Binding-site contacts:
Ligand atom C6 contacts residue PHE1100 of chain 1.C at 3.3 Å (hydrophobic).
Ligand atom O7 contacts residue ASN1095 of chain 1.C at 3.8 Å.
Ligand atom O5 contacts residue ASN1095 of chain 1.C at 2.4 Å (h-bond).
Ligand atom C6 contacts residue HIS1098 of chain 1.C at 4.3 Å.
Ligand atom N2 contacts residue THR1097 of chain 1.C at 2.8 Å (h-bond).
Ligand atom C4 contacts residue ASN1095 of chain 1.C at 4.3 Å.
Ligand atom O7 contacts residue HIS1098 of chain 1.C at 3.6 Å.
Ligand atom O5 contacts residue THR1097 of chain 1.C at 4.4 Å.
Ligand atom C1 contacts residue ASN1095 of chain 1.C at 1.5 Å.
Ligand atom C7 contacts residue ASN1095 of chain 1.C at 2.9 Å.
Ligand atom O3 contacts residue THR1097 of chain 1.C at 4.2 Å.
Ligand atom C2 contacts residue THR1097 of chain 1.C at 3.3 Å.
Ligand atom O4 contacts residue HIS1098 of chain 1.C at 3.2 Å.
Ligand atom C2 contacts residue ASN1095 of chain 1.C at 2.5 Å.
Ligand atom C8 contacts residue HIS1098 of chain 1.C at 4.3 Å.
Ligand atom C3 contacts residue THR1097 of chain 1.C at 3.4 Å.
Ligand atom C8 contacts residue ASN1095 of chain 1.C at 3.1 Å.
Ligand atom C1 contacts residue THR1097 of chain 1.C at 3.3 Å.
Ligand atom C8 contacts residue THR1097 of chain 1.C at 3.8 Å.
Ligand atom C4 contacts residue HIS1098 of chain 1.C at 3.4 Å.
Ligand atom C5 contacts residue PHE1100 of chain 1.C at 3.8 Å (hydrophobic).
Ligand atom C2 contacts residue HIS1098 of chain 1.C at 4.1 Å.
Ligand atom N2 contacts residue HIS1098 of chain 1.C at 4.1 Å.
Ligand atom C1 contacts residue HIS1098 of chain 1.C at 3.8 Å.
Ligand atom N2 contacts residue ASN1095 of chain 1.C at 2.1 Å (h-bond).
Ligand atom O5 contacts residue HIS1098 of chain 1.C at 3.9 Å.
Ligand atom C7 contacts residue THR1097 of chain 1.C at 3.9 Å.
Ligand atom C3 contacts residue ASN1095 of chain 1.C at 3.8 Å.
Ligand atom C1 contacts residue PHE1100 of chain 1.C at 4.2 Å (hydrophobic).
Ligand atom O5 contacts residue PHE1100 of chain 1.C at 3.3 Å.
Ligand atom C3 contacts residue HIS1098 of chain 1.C at 3.3 Å.
Ligand atom C5 contacts residue HIS1098 of chain 1.C at 3.2 Å.
Ligand atom C7 contacts residue HIS1098 of chain 1.C at 3.8 Å.
Ligand atom C5 contacts residue ASN1095 of chain 1.C at 3.7 Å.
Ligand atom O3 contacts residue HIS1098 of chain 1.C at 4.2 Å.

A small-molecule ligand and the protein it binds are described below.
Small molecule (SMILES): CC(=O)N[C@H]1[C@H](O[C@H]2[C@H](O)[C@@H](NC(C)=O)CO[C@@H]2CO)O[C@H](CO)[C@@H](O)[C@@H]1O

Sequence of chain 1.C:
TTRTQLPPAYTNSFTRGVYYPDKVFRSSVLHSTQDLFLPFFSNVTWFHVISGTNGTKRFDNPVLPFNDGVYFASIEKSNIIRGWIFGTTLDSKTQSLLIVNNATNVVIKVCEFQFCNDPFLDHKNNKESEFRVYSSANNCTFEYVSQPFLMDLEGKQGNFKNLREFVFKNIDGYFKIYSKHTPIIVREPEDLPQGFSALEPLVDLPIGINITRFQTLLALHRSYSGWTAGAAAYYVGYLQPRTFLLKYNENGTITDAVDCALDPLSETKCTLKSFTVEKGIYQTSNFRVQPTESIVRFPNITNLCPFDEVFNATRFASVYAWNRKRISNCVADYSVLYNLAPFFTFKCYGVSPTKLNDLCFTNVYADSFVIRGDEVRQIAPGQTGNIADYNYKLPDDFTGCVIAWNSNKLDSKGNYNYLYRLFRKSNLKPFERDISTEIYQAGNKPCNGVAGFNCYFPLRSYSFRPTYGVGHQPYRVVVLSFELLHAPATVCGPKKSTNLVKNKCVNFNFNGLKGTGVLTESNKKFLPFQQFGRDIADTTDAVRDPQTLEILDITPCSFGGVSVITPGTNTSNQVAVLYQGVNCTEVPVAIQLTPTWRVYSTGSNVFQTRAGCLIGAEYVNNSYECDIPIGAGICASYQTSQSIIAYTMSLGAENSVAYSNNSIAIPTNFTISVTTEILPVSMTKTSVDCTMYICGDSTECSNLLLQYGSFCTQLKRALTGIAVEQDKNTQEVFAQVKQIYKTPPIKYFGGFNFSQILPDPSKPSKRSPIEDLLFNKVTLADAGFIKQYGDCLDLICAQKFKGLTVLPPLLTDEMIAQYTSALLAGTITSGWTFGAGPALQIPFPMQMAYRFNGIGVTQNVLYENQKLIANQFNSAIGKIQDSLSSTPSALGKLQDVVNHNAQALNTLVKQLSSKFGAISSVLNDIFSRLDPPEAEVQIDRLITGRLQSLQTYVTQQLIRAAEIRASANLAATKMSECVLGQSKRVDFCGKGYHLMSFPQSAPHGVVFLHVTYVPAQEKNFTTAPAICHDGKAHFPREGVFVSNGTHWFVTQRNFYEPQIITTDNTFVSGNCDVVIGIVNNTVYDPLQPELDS